This protein binds this small molecule.
Small molecule (SMILES): CC(C)CCC[C@@H](C)[C@H]1CC[C@H]2[C@@H]3CC=C4C[C@@H](O)CC[C@]4(C)[C@H]3CC[C@]12C

Sequence of chain 1.B:
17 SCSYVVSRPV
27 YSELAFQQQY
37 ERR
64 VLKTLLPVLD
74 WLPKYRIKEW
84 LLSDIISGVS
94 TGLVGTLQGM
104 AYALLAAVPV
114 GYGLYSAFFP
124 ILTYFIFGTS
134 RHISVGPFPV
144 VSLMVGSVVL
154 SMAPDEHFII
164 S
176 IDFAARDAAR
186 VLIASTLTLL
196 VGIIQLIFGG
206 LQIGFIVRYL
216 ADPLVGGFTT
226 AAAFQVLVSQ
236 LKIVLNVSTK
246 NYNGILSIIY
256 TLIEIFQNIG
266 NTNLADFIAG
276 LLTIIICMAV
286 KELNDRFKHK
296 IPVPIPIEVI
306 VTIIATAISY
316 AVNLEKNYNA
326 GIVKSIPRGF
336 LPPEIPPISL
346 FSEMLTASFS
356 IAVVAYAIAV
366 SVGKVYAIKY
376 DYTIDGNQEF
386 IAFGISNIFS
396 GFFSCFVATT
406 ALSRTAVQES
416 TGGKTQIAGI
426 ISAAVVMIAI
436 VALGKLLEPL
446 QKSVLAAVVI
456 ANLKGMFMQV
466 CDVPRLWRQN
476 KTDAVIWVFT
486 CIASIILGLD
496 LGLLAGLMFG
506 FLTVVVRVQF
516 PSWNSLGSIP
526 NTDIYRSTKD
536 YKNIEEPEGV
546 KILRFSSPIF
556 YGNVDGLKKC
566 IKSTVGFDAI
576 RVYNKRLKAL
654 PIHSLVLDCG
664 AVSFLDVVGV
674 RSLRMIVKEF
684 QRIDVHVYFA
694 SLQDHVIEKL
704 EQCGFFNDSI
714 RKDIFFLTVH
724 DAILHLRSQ

Binding-site contacts:
Ligand atom C26 contacts residue ILE281 of chain 1.B at 3.8 Å (hydrophobic).
Ligand atom C23 contacts residue LEU277 of chain 1.B at 4.3 Å (hydrophobic).
Ligand atom C27 contacts residue ALA310 of chain 1.B at 3.7 Å (hydrophobic).
Ligand atom C24 contacts residue LEU277 of chain 1.B at 4.1 Å (hydrophobic).
Ligand atom C2 contacts residue TYR323 of chain 1.B at 3.5 Å (hydrophobic).
Ligand atom C18 contacts residue ALA274 of chain 1.B at 3.9 Å (hydrophobic).
Ligand atom C19 contacts residue ALA270 of chain 1.B at 4.3 Å (hydrophobic).
Ligand atom C15 contacts residue LEU277 of chain 1.B at 4.3 Å (hydrophobic).
Ligand atom C25 contacts residue ILE281 of chain 1.B at 4.3 Å (hydrophobic).
Ligand atom C25 contacts residue LEU277 of chain 1.B at 4.0 Å (hydrophobic).
Ligand atom C27 contacts residue VAL306 of chain 1.B at 3.4 Å (hydrophobic).
Ligand atom C22 contacts residue ILE313 of chain 1.B at 3.7 Å (hydrophobic).
Ligand atom C21 contacts residue LEU319 of chain 1.B at 3.7 Å (hydrophobic).
Ligand atom C18 contacts residue ALA270 of chain 1.B at 3.8 Å (hydrophobic).
Ligand atom C16 contacts residue LEU277 of chain 1.B at 4.0 Å (hydrophobic).
Ligand atom C23 contacts residue ALA310 of chain 1.B at 4.3 Å (hydrophobic).
Ligand atom C21 contacts residue GLN446 of chain 1.B at 3.7 Å.
Ligand atom C26 contacts residue ILE309 of chain 1.B at 4.0 Å (hydrophobic).
Ligand atom C20 contacts residue ILE313 of chain 1.B at 4.3 Å (hydrophobic).
Ligand atom C27 contacts residue THR278 of chain 1.B at 3.8 Å.
Ligand atom C19 contacts residue LEU269 of chain 1.B at 4.5 Å (hydrophobic).
Ligand atom C18 contacts residue ILE273 of chain 1.B at 3.7 Å (hydrophobic).
Ligand atom C21 contacts residue ILE313 of chain 1.B at 3.7 Å (hydrophobic).
Ligand atom C15 contacts residue ILE273 of chain 1.B at 4.0 Å (hydrophobic).
Ligand atom C24 contacts residue ILE313 of chain 1.B at 4.1 Å (hydrophobic).
Ligand atom C14 contacts residue ILE273 of chain 1.B at 4.4 Å (hydrophobic).
Ligand atom C1 contacts residue TYR323 of chain 1.B at 3.7 Å (hydrophobic).
Ligand atom C8 contacts residue ILE273 of chain 1.B at 4.0 Å (hydrophobic).
Ligand atom C23 contacts residue ILE313 of chain 1.B at 4.5 Å (hydrophobic).
Ligand atom C24 contacts residue ILE309 of chain 1.B at 4.3 Å (hydrophobic).
Ligand atom C12 contacts residue LEU319 of chain 1.B at 4.0 Å (hydrophobic).